Binding-site contacts:
Ligand atom C4 contacts residue ASN82 of chain 2.B at 4.2 Å.
Ligand atom O7 contacts residue ASN82 of chain 2.B at 4.5 Å.
Ligand atom C3 contacts residue ASN82 of chain 2.B at 3.8 Å.
Ligand atom N2 contacts residue GLY78 of chain 2.B at 4.2 Å.
Ligand atom C5 contacts residue ASN82 of chain 2.B at 3.7 Å.
Ligand atom C8 contacts residue GLU72 of chain 2.B at 4.5 Å.
Ligand atom C7 contacts residue GLU72 of chain 2.B at 4.2 Å.
Ligand atom C8 contacts residue LYS75 of chain 2.B at 3.7 Å.
Ligand atom C3 contacts residue GLU72 of chain 2.B at 4.1 Å.
Ligand atom C8 contacts residue ASN79 of chain 2.B at 3.4 Å.
Ligand atom C7 contacts residue ASN79 of chain 2.B at 3.8 Å.
Ligand atom C2 contacts residue ASN82 of chain 2.B at 2.5 Å.
Ligand atom N2 contacts residue ASN82 of chain 2.B at 2.9 Å (h-bond).
Ligand atom C8 contacts residue GLY78 of chain 2.B at 3.6 Å.
Ligand atom O7 contacts residue ASN79 of chain 2.B at 3.9 Å.
Ligand atom C7 contacts residue ASN82 of chain 2.B at 3.9 Å.
Ligand atom O5 contacts residue ASN82 of chain 2.B at 2.4 Å (h-bond).
Ligand atom C1 contacts residue ASN82 of chain 2.B at 1.4 Å.
Ligand atom O3 contacts residue GLU72 of chain 2.B at 3.0 Å (salt-bridge).
Ligand atom O7 contacts residue GLU72 of chain 2.B at 4.2 Å.

A small-molecule ligand and the protein it binds are described below.
Small molecule (SMILES): CC(=O)N[C@@H]1[C@@H](O)[C@H](O)[C@@H](CO)O[C@H]1O

Sequence of chain 2.B:
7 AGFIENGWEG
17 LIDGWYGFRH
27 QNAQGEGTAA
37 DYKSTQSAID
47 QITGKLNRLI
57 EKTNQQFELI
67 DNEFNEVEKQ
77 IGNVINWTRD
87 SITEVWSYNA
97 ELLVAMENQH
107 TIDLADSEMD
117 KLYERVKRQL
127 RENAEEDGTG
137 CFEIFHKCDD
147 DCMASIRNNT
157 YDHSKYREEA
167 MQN